This protein binds this small molecule.
Small molecule (SMILES): N=C(NCCC[C@H](N)C(=O)N[C@H]1CN[C@H](C(N)=O)C1)N[N+](=O)[O-]

Binding-site contacts:
Ligand atom O2 contacts residue SER290 of chain 1.B at 3.4 Å.
Ligand atom NH2 contacts residue HEM1 of chain 1.I at 3.6 Å.
Ligand atom O3 contacts residue TRP292 of chain 1.B at 2.9 Å (h-bond).
Ligand atom O contacts residue GLN183 of chain 1.B at 2.9 Å (h-bond).
Ligand atom CZ contacts residue GLU297 of chain 1.B at 3.5 Å.
Ligand atom N1' contacts residue HEM1 of chain 1.I at 3.2 Å (h-bond).
Ligand atom O2 contacts residue PHE289 of chain 1.B at 3.8 Å.
Ligand atom NH2 contacts residue PRO270 of chain 1.B at 3.6 Å.
Ligand atom CA contacts residue GLU297 of chain 1.B at 3.2 Å.
Ligand atom NO contacts residue PRO270 of chain 1.B at 3.6 Å.
Ligand atom NH2 contacts residue GLU297 of chain 1.B at 2.8 Å (salt-bridge).
Ligand atom CG contacts residue VAL272 of chain 1.B at 3.5 Å (hydrophobic).
Ligand atom O2 contacts residue PRO270 of chain 1.B at 3.8 Å.
Ligand atom CB contacts residue GLU297 of chain 1.B at 3.2 Å.
Ligand atom N2' contacts residue HEM1 of chain 1.I at 3.4 Å (h-bond).
Ligand atom NH2 contacts residue TRP292 of chain 1.B at 3.1 Å (h-bond).
Ligand atom O2 contacts residue GLY291 of chain 1.B at 2.9 Å (h-bond).
Ligand atom CA contacts residue HEM1 of chain 1.I at 3.3 Å.
Ligand atom NE contacts residue GLU297 of chain 1.B at 2.8 Å (salt-bridge).
Ligand atom CB' contacts residue HEM1 of chain 1.I at 3.6 Å.
Ligand atom CZ contacts residue PRO270 of chain 1.B at 3.7 Å (hydrophobic).
Ligand atom N1' contacts residue TRP383 of chain 1.B at 3.8 Å.
Ligand atom N' contacts residue HEM1 of chain 1.I at 3.8 Å.
Ligand atom O3 contacts residue PRO270 of chain 1.B at 3.3 Å.
Ligand atom N2' contacts residue GLN183 of chain 1.B at 3.6 Å (h-bond).
Ligand atom O3 contacts residue GLY291 of chain 1.B at 3.1 Å (h-bond).
Ligand atom C contacts residue HEM1 of chain 1.I at 3.6 Å.
Ligand atom N1' contacts residue TYR411 of chain 1.B at 3.1 Å (h-bond).
Ligand atom C contacts residue GLN183 of chain 1.B at 3.2 Å.
Ligand atom CD contacts residue HEM1 of chain 1.I at 3.8 Å.
Ligand atom C' contacts residue HEM1 of chain 1.I at 3.7 Å.
Ligand atom N contacts residue HEM1 of chain 1.I at 3.8 Å.
Ligand atom N contacts residue GLU297 of chain 1.B at 2.7 Å (salt-bridge).
Ligand atom NO contacts residue HEM1 of chain 1.I at 3.6 Å.
Ligand atom O2 contacts residue HEM1 of chain 1.I at 3.4 Å.
Ligand atom O3 contacts residue HEM1 of chain 1.I at 3.3 Å.
Ligand atom NO contacts residue GLY291 of chain 1.B at 3.4 Å (h-bond).
Ligand atom O contacts residue ARG186 of chain 1.B at 3.8 Å.
Ligand atom CD contacts residue GLU297 of chain 1.B at 3.6 Å.
Ligand atom CA' contacts residue HEM1 of chain 1.I at 3.3 Å.

Sequence of chain 1.B:
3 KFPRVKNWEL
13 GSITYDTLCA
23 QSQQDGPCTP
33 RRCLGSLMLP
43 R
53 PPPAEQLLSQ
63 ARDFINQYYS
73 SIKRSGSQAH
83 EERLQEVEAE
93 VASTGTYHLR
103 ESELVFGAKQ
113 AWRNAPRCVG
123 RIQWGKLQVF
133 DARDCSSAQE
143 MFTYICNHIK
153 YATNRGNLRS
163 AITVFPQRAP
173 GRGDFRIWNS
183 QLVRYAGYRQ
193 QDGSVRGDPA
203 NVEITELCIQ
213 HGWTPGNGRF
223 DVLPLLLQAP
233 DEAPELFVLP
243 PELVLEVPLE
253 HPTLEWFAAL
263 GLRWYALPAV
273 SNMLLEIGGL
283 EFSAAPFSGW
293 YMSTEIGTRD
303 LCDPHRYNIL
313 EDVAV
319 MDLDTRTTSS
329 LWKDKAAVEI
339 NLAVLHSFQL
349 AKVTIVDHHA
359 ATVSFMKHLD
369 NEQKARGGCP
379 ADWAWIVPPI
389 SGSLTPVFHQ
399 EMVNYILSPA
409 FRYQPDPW